Sequence of chain 26.E:
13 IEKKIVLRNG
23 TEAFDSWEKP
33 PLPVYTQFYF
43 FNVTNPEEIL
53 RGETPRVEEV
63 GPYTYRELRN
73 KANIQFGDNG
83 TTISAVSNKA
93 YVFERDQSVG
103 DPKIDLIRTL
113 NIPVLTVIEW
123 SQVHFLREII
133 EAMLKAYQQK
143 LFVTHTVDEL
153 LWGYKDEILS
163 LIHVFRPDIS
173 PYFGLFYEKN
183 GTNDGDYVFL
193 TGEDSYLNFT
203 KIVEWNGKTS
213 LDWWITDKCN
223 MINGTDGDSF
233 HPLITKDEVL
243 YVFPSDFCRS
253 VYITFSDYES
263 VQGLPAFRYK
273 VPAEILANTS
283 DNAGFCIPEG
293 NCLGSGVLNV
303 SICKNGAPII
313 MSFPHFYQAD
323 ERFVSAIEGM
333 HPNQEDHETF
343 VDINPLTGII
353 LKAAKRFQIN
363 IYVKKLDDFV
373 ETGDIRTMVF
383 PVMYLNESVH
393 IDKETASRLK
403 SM

A small-molecule ligand and the protein it binds are described below.
Small molecule (SMILES): CC(=O)N[C@H]1[C@H](O[C@H]2[C@H](O)[C@@H](NC(C)=O)CO[C@@H]2CO)O[C@H](CO)[C@@H](O[C@@H]2O[C@H](CO[C@H]3O[C@H](CO)[C@@H](O)[C@H](O)[C@@H]3O)[C@@H](O)[C@H](O[C@H]3O[C@H](CO)[C@@H](O)[C@H](O)[C@@H]3O)[C@@H]2O)[C@@H]1O

Binding-site contacts:
Ligand atom C3 contacts residue ASN388 of chain 26.E at 3.8 Å.
Ligand atom C8 contacts residue TYR41 of chain 26.E at 3.6 Å (hydrophobic).
Ligand atom C1 contacts residue ARG358 of chain 26.E at 3.7 Å.
Ligand atom O6 contacts residue TYR41 of chain 26.E at 3.6 Å.
Ligand atom O7 contacts residue GLN39 of chain 26.E at 2.9 Å (h-bond).
Ligand atom C4 contacts residue TYR41 of chain 26.E at 3.9 Å (hydrophobic).
Ligand atom O7 contacts residue TYR41 of chain 26.E at 3.3 Å (h-bond).
Ligand atom C3 contacts residue TYR41 of chain 26.E at 4.2 Å (hydrophobic).
Ligand atom C7 contacts residue SER390 of chain 26.E at 4.2 Å.
Ligand atom C2 contacts residue ARG358 of chain 26.E at 4.3 Å.
Ligand atom O5 contacts residue TYR41 of chain 26.E at 4.4 Å.
Ligand atom C5 contacts residue TYR41 of chain 26.E at 3.4 Å (hydrophobic).
Ligand atom C6 contacts residue ASP338 of chain 26.E at 3.3 Å.
Ligand atom O7 contacts residue ASN388 of chain 26.E at 3.9 Å.
Ligand atom C1 contacts residue ASN388 of chain 26.E at 1.4 Å.
Ligand atom C4 contacts residue ASN388 of chain 26.E at 4.2 Å.
Ligand atom C8 contacts residue SER390 of chain 26.E at 3.3 Å.
Ligand atom O6 contacts residue ASP338 of chain 26.E at 2.9 Å (salt-bridge).
Ligand atom N2 contacts residue TYR41 of chain 26.E at 4.3 Å.
Ligand atom C5 contacts residue ASP338 of chain 26.E at 3.5 Å.
Ligand atom C6 contacts residue ARG358 of chain 26.E at 4.4 Å.
Ligand atom O4 contacts residue TYR41 of chain 26.E at 3.5 Å (h-bond).
Ligand atom C8 contacts residue GLU61 of chain 26.E at 3.3 Å.
Ligand atom C2 contacts residue ASN388 of chain 26.E at 2.5 Å.
Ligand atom O5 contacts residue ARG358 of chain 26.E at 3.4 Å (salt-bridge).
Ligand atom O5 contacts residue ASP338 of chain 26.E at 4.2 Å.
Ligand atom C3 contacts residue ASP338 of chain 26.E at 4.5 Å.
Ligand atom O6 contacts residue ARG358 of chain 26.E at 3.3 Å.
Ligand atom O6 contacts residue TYR386 of chain 26.E at 4.0 Å.
Ligand atom C7 contacts residue TYR41 of chain 26.E at 3.5 Å (hydrophobic).
Ligand atom O4 contacts residue ASP338 of chain 26.E at 4.2 Å.
Ligand atom O6 contacts residue HIS339 of chain 26.E at 3.9 Å.
Ligand atom O5 contacts residue ASN388 of chain 26.E at 2.3 Å (h-bond).
Ligand atom C6 contacts residue TYR41 of chain 26.E at 3.6 Å (hydrophobic).
Ligand atom C7 contacts residue ASN388 of chain 26.E at 3.6 Å.
Ligand atom N2 contacts residue ASN388 of chain 26.E at 2.9 Å (h-bond).
Ligand atom C1 contacts residue ASP338 of chain 26.E at 4.3 Å.
Ligand atom C5 contacts residue ASN388 of chain 26.E at 3.6 Å.
Ligand atom C4 contacts residue ASP338 of chain 26.E at 4.3 Å.
Ligand atom C7 contacts residue GLN39 of chain 26.E at 4.1 Å.